The small molecule below binds the protein below.
Small molecule (SMILES): Cc1ncc(COP(=O)(O)O)c(/C=N/Nc2ccccc2)c1O

Binding-site contacts:
Ligand atom CE1 contacts residue LYS243 of chain 1.A at 3.9 Å.
Ligand atom CE1 contacts residue ALA122 of chain 1.A at 3.9 Å (hydrophobic).
Ligand atom C6 contacts residue LYS277 of chain 1.A at 3.8 Å.
Ligand atom CZ contacts residue LEU39 of chain 1.A at 3.8 Å (hydrophobic).
Ligand atom CZ contacts residue THR241 of chain 1.A at 3.4 Å.
Ligand atom N1 contacts residue ARG41 of chain 1.A at 3.2 Å (salt-bridge).
Ligand atom CE2 contacts residue PHE272 of chain 1.A at 3.6 Å (hydrophobic).
Ligand atom CE1 contacts residue GLY244 of chain 1.A at 3.8 Å.
Ligand atom CE2 contacts residue LEU39 of chain 1.A at 4.0 Å (hydrophobic).
Ligand atom N contacts residue TRP123 of chain 1.A at 3.6 Å.
Ligand atom C2A contacts residue VAL276 of chain 1.A at 3.6 Å (hydrophobic).
Ligand atom C2 contacts residue ARG41 of chain 1.A at 3.4 Å.
Ligand atom C4A contacts residue VAL273 of chain 1.A at 4.0 Å (hydrophobic).
Ligand atom C2A contacts residue LEU280 of chain 1.A at 3.7 Å (hydrophobic).
Ligand atom C6 contacts residue VAL273 of chain 1.A at 3.9 Å (hydrophobic).
Ligand atom O3 contacts residue TRP123 of chain 1.A at 3.8 Å.
Ligand atom N1 contacts residue LYS277 of chain 1.A at 3.5 Å.
Ligand atom O3 contacts residue VAL276 of chain 1.A at 3.4 Å.
Ligand atom CD1 contacts residue TRP123 of chain 1.A at 3.9 Å (hydrophobic).
Ligand atom CD1 contacts residue ALA122 of chain 1.A at 3.7 Å (hydrophobic).
Ligand atom CZ contacts residue ILE242 of chain 1.A at 3.9 Å (hydrophobic).
Ligand atom C2A contacts residue ARG41 of chain 1.A at 3.5 Å.
Ligand atom CD2 contacts residue TRP123 of chain 1.A at 3.6 Å (hydrophobic).
Ligand atom CD1 contacts residue PHE125 of chain 1.A at 3.6 Å (hydrophobic).
Ligand atom C4 contacts residue VAL273 of chain 1.A at 3.8 Å (hydrophobic).
Ligand atom C2A contacts residue LYS277 of chain 1.A at 3.7 Å.
Ligand atom C6 contacts residue ARG41 of chain 1.A at 3.6 Å.
Ligand atom CE2 contacts residue TRP123 of chain 1.A at 4.0 Å (hydrophobic).
Ligand atom CE1 contacts residue ILE242 of chain 1.A at 3.4 Å (hydrophobic).
Ligand atom CD2 contacts residue PHE272 of chain 1.A at 3.8 Å (hydrophobic).
Ligand atom CG contacts residue TRP123 of chain 1.A at 3.7 Å (hydrophobic).
Ligand atom O3 contacts residue ARG41 of chain 1.A at 3.8 Å.
Ligand atom CZ contacts residue GLY244 of chain 1.A at 3.9 Å.
Ligand atom CG contacts residue PHE125 of chain 1.A at 3.8 Å (hydrophobic).
Ligand atom N' contacts residue TRP123 of chain 1.A at 3.0 Å (h-bond).
Ligand atom C4A contacts residue TRP123 of chain 1.A at 3.4 Å (hydrophobic).
Ligand atom N' contacts residue PHE125 of chain 1.A at 3.5 Å.
Ligand atom C3 contacts residue ARG41 of chain 1.A at 3.7 Å.
Ligand atom C5 contacts residue VAL273 of chain 1.A at 3.8 Å (hydrophobic).
Ligand atom C4 contacts residue ARG41 of chain 1.A at 3.9 Å.

Sequence of chain 1.A:
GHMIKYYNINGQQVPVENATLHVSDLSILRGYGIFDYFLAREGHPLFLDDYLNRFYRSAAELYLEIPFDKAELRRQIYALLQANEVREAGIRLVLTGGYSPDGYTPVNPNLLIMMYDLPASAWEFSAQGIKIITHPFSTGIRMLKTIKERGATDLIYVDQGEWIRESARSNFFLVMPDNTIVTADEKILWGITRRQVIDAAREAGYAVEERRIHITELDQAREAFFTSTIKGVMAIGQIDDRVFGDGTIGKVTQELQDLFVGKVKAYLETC